This protein binds this small molecule.
Small molecule (SMILES): Nc1ncnc2c1ncn2[C@H]1C[C@H](O)[C@@H](COP(=O)(O)O)O1

Sequence of chain 54.A:
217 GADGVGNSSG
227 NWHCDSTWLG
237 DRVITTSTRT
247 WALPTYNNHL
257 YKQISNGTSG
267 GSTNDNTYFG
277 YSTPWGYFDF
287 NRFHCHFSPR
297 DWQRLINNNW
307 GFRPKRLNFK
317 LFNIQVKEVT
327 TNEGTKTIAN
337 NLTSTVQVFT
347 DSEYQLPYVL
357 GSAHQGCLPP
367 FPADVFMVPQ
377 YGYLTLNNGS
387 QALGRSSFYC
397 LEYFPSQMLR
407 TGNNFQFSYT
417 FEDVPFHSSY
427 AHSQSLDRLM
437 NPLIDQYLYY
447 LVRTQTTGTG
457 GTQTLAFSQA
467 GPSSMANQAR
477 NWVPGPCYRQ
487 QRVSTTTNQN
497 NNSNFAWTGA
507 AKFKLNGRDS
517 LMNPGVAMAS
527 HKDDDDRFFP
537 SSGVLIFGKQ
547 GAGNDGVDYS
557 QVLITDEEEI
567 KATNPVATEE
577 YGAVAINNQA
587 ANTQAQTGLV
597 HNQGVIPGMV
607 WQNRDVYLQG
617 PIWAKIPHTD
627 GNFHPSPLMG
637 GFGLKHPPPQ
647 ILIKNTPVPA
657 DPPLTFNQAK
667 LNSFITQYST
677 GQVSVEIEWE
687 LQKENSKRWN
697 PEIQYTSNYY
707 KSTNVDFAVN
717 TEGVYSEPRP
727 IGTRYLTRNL

Sequence of chain 9.A:
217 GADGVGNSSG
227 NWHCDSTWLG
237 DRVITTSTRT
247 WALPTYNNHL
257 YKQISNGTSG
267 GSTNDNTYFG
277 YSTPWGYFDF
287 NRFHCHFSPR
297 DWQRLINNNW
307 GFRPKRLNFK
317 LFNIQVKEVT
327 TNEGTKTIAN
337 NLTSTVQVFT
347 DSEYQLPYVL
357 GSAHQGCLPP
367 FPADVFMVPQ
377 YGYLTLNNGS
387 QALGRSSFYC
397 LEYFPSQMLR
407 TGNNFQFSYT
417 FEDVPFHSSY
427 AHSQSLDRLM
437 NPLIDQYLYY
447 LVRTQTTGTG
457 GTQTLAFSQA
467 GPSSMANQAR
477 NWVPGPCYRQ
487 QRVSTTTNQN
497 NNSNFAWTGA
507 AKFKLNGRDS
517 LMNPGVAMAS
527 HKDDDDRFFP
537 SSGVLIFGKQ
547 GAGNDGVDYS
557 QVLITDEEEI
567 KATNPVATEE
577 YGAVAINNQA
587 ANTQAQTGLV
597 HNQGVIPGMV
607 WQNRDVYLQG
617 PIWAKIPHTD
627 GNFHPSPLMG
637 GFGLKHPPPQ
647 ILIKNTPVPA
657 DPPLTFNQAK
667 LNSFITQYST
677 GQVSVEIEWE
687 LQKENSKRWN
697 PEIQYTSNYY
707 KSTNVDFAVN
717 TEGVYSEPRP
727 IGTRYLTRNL

Binding-site contacts:
Ligand atom N6 contacts residue GLY637 of chain 9.A at 3.7 Å.
Ligand atom C6 contacts residue GLY639 of chain 9.A at 3.8 Å.
Ligand atom N1 contacts residue PRO421 of chain 9.A at 4.3 Å.
Ligand atom N6 contacts residue GLY639 of chain 9.A at 3.6 Å (h-bond).
Ligand atom C1' contacts residue PRO631 of chain 9.A at 4.3 Å (hydrophobic).
Ligand atom C2 contacts residue PRO631 of chain 9.A at 3.3 Å (hydrophobic).
Ligand atom C5 contacts residue PRO631 of chain 9.A at 4.2 Å (hydrophobic).
Ligand atom N3 contacts residue PRO631 of chain 9.A at 3.6 Å.
Ligand atom N7 contacts residue PRO421 of chain 9.A at 4.2 Å.
Ligand atom C8 contacts residue HIS630 of chain 9.A at 3.3 Å.
Ligand atom C2 contacts residue GLY639 of chain 9.A at 3.1 Å.
Ligand atom N6 contacts residue SER632 of chain 9.A at 3.3 Å (h-bond).
Ligand atom N6 contacts residue PHE638 of chain 9.A at 3.9 Å.
Ligand atom C2 contacts residue VAL420 of chain 9.A at 4.3 Å (hydrophobic).
Ligand atom C3' contacts residue HIS630 of chain 9.A at 4.4 Å.
Ligand atom O2P contacts residue ASP626 of chain 54.A at 4.2 Å.
Ligand atom C4 contacts residue PRO631 of chain 9.A at 4.0 Å (hydrophobic).
Ligand atom N1 contacts residue PRO631 of chain 9.A at 3.5 Å (h-bond).
Ligand atom C6 contacts residue SER632 of chain 9.A at 3.9 Å.
Ligand atom C2 contacts residue PRO421 of chain 9.A at 4.5 Å (hydrophobic).
Ligand atom C8 contacts residue PRO421 of chain 9.A at 4.3 Å (hydrophobic).
Ligand atom C1' contacts residue HIS630 of chain 9.A at 4.0 Å.
Ligand atom N7 contacts residue HIS630 of chain 9.A at 4.1 Å.
Ligand atom N9 contacts residue HIS630 of chain 9.A at 4.2 Å.
Ligand atom C6 contacts residue PRO421 of chain 9.A at 4.1 Å (hydrophobic).
Ligand atom C6 contacts residue PRO631 of chain 9.A at 3.9 Å (hydrophobic).
Ligand atom C2' contacts residue HIS630 of chain 9.A at 3.2 Å.
Ligand atom N1 contacts residue GLY639 of chain 9.A at 3.1 Å (h-bond).
Ligand atom N3 contacts residue GLY639 of chain 9.A at 4.3 Å.
Ligand atom C5 contacts residue PRO421 of chain 9.A at 4.1 Å (hydrophobic).
Ligand atom N6 contacts residue VAL420 of chain 9.A at 4.0 Å.
Ligand atom N1 contacts residue VAL420 of chain 9.A at 3.7 Å.
Ligand atom C6 contacts residue VAL420 of chain 9.A at 4.0 Å (hydrophobic).
Ligand atom N1 contacts residue PHE638 of chain 9.A at 4.3 Å.
Ligand atom C5 contacts residue SER632 of chain 9.A at 4.1 Å.
Ligand atom N7 contacts residue ASN609 of chain 9.A at 3.8 Å.
Ligand atom C4 contacts residue PRO421 of chain 9.A at 4.3 Å (hydrophobic).
Ligand atom N7 contacts residue SER632 of chain 9.A at 4.1 Å.
Ligand atom N9 contacts residue PRO421 of chain 9.A at 4.4 Å.
Ligand atom O1P contacts residue LYS641 of chain 54.A at 4.0 Å.